A protein and the small-molecule ligand that binds it are described below.
Small molecule (SMILES): CSc1ccc2c(c1)N(CC[C@@H]1CCCCN1C)c1ccccc1S2

Sequence of chain 1.A:
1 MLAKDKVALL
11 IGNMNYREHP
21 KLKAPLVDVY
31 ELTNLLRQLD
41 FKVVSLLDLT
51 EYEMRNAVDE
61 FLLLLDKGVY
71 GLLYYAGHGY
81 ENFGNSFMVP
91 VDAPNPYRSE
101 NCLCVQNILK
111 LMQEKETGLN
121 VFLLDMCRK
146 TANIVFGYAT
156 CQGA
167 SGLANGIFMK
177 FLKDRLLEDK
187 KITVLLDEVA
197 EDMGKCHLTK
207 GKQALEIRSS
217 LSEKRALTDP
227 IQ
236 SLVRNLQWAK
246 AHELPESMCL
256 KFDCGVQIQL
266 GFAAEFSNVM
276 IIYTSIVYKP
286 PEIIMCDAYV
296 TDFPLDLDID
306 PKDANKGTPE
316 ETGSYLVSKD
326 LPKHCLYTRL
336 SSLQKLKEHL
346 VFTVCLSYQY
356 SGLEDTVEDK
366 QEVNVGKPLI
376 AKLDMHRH

Binding-site contacts:
Ligand atom CAA contacts residue LEU64 of chain 1.A at 3.7 Å (hydrophobic).
Ligand atom CAI contacts residue GLU60 of chain 1.A at 3.7 Å.
Ligand atom CAL contacts residue GLU60 of chain 1.A at 3.6 Å.
Ligand atom CAO contacts residue VAL44 of chain 1.A at 3.7 Å (hydrophobic).
Ligand atom SAX contacts residue TRP243 of chain 1.A at 3.6 Å.
Ligand atom CAG contacts residue GLU60 of chain 1.A at 3.4 Å.
Ligand atom CAJ contacts residue VAL7 of chain 1.A at 3.7 Å (hydrophobic).
Ligand atom CAU contacts residue VAL44 of chain 1.A at 3.4 Å (hydrophobic).
Ligand atom CAK contacts residue VAL44 of chain 1.A at 3.8 Å (hydrophobic).
Ligand atom CAK contacts residue ALA8 of chain 1.A at 3.3 Å (hydrophobic).
Ligand atom CAP contacts residue ARG239 of chain 1.A at 3.8 Å.
Ligand atom CAP contacts residue GLU60 of chain 1.A at 3.4 Å.
Ligand atom CAC contacts residue GLU60 of chain 1.A at 3.6 Å.
Ligand atom CAS contacts residue VAL44 of chain 1.A at 3.3 Å (hydrophobic).
Ligand atom SAY contacts residue LEU9 of chain 1.A at 3.9 Å.
Ligand atom CAE contacts residue GLU60 of chain 1.A at 3.8 Å.
Ligand atom CAF contacts residue GLU60 of chain 1.A at 3.4 Å.
Ligand atom CAQ contacts residue LEU64 of chain 1.A at 3.8 Å (hydrophobic).
Ligand atom NAW contacts residue VAL44 of chain 1.A at 3.7 Å.
Ligand atom CAJ contacts residue ALA8 of chain 1.A at 3.8 Å (hydrophobic).
Ligand atom CAM contacts residue ARG239 of chain 1.A at 3.7 Å.
Ligand atom CAJ contacts residue LEU64 of chain 1.A at 3.6 Å (hydrophobic).
Ligand atom CAS contacts residue LEU64 of chain 1.A at 3.9 Å (hydrophobic).
Ligand atom CAM contacts residue GLU60 of chain 1.A at 3.4 Å.
Ligand atom CAD contacts residue ALA57 of chain 1.A at 3.5 Å (hydrophobic).
Ligand atom CAU contacts residue LEU64 of chain 1.A at 3.6 Å (hydrophobic).
Ligand atom SAX contacts residue VAL7 of chain 1.A at 3.8 Å.
Ligand atom NAV contacts residue GLU60 of chain 1.A at 2.8 Å (salt-bridge).
Ligand atom CAQ contacts residue LYS42 of chain 1.A at 3.5 Å.
Ligand atom CAD contacts residue GLU60 of chain 1.A at 3.5 Å.
Ligand atom CAB contacts residue TRP243 of chain 1.A at 3.7 Å (hydrophobic).
Ligand atom CAJ contacts residue LYS42 of chain 1.A at 2.9 Å.
Ligand atom CAA contacts residue GLU60 of chain 1.A at 3.1 Å.
Ligand atom CAC contacts residue LEU378 of chain 1.A at 3.9 Å (hydrophobic).
Ligand atom CAB contacts residue ARG239 of chain 1.A at 3.3 Å.
Ligand atom CAH contacts residue LEU378 of chain 1.A at 3.7 Å (hydrophobic).
Ligand atom SAX contacts residue LYS42 of chain 1.A at 3.4 Å.
Ligand atom CAK contacts residue LEU64 of chain 1.A at 3.5 Å (hydrophobic).
Ligand atom CAD contacts residue MET380 of chain 1.A at 3.6 Å (hydrophobic).
Ligand atom CAI contacts residue ALA57 of chain 1.A at 3.3 Å (hydrophobic).